Sequence of chain 1.F:
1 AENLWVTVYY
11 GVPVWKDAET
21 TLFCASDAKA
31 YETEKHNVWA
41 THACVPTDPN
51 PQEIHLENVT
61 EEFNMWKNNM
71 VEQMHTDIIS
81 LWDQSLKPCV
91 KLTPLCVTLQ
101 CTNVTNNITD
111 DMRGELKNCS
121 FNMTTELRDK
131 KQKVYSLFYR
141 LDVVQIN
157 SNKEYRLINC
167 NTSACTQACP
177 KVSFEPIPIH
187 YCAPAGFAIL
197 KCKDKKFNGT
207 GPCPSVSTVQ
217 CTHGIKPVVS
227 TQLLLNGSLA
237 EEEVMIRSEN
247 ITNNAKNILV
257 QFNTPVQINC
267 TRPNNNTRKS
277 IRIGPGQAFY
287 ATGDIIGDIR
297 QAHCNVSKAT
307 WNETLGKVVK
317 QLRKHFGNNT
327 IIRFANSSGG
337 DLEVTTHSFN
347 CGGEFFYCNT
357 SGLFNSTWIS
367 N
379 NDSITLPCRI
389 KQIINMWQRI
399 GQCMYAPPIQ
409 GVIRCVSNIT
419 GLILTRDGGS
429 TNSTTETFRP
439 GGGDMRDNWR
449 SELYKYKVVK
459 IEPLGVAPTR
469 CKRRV

Binding-site contacts:
Ligand atom C1 contacts residue TRP364 of chain 1.F at 4.4 Å (hydrophobic).
Ligand atom C3 contacts residue ASN308 of chain 1.F at 3.8 Å.
Ligand atom C5 contacts residue ASN308 of chain 1.F at 3.7 Å.
Ligand atom C8 contacts residue SER362 of chain 1.F at 4.3 Å.
Ligand atom C2 contacts residue ASN308 of chain 1.F at 2.5 Å.
Ligand atom O7 contacts residue TRP364 of chain 1.F at 4.3 Å.
Ligand atom O7 contacts residue ASN308 of chain 1.F at 2.8 Å (h-bond).
Ligand atom O5 contacts residue ASN308 of chain 1.F at 2.4 Å (h-bond).
Ligand atom C7 contacts residue ASN308 of chain 1.F at 2.9 Å.
Ligand atom C8 contacts residue ASN308 of chain 1.F at 3.6 Å.
Ligand atom N2 contacts residue ASN308 of chain 1.F at 2.9 Å (h-bond).
Ligand atom C1 contacts residue ASN308 of chain 1.F at 1.4 Å.
Ligand atom C4 contacts residue ASN308 of chain 1.F at 4.2 Å.

This protein binds this small molecule.
Small molecule (SMILES): CC(=O)N[C@@H]1[C@@H](O)[C@H](O)[C@@H](CO)O[C@H]1O